The protein below binds the small molecule below.
Small molecule (SMILES): Cc1cn([C@H]2C[C@H](O[P](=O)(O)OC[C@H]3O[C@@H](n4cnc5c(N)ncnc54)C[C@@H]3O[P](=O)(O)OC[C@H]3O[C@@H](n4cnc5c(N)ncnc54)C[C@@H]3O[P](=O)(O)OC[C@H]3O[C@@H](n4cc(C)c(=O)[nH]c4=O)C[C@@H]3O[P](=O)(O)OC[C@H]3O[C@@H](n4cnc5c(=O)nc(N)[nH]c54)C[C@@H]3O)[C@@H](CO[P](=O)(O)O[C@H]3C[C@H](n4ccc(N)nc4=O)O[C@@H]3CO[P](=O)(O)O[C@H]3C[C@H](n4cc(C)c(=O)[nH]c4=O)O[C@@H]3COP(=O)(O)O)O2)c(=O)[nH]c1=O

Binding-site contacts:
Ligand atom O4 contacts residue DT4 of chain 1.A at 3.2 Å (h-bond).
Ligand atom N1 contacts residue DT4 of chain 1.A at 2.3 Å (h-bond).
Ligand atom OP1 contacts residue GLY105 of chain 1.C at 2.5 Å (h-bond).
Ligand atom O2 contacts residue DA7 of chain 1.A at 3.2 Å (h-bond).
Ligand atom C4 contacts residue DG6 of chain 1.A at 3.1 Å.
Ligand atom O4 contacts residue DA7 of chain 1.A at 2.9 Å (h-bond).
Ligand atom OP2 contacts residue SER109 of chain 1.C at 2.8 Å (h-bond).
Ligand atom O3' contacts residue DTP1 of chain 1.G at 3.0 Å (h-bond).
Ligand atom N4 contacts residue DA5 of chain 1.A at 3.3 Å (h-bond).
Ligand atom O5' contacts residue GLY107 of chain 1.C at 2.9 Å.
Ligand atom C2 contacts residue DT3 of chain 1.A at 3.1 Å.
Ligand atom OP1 contacts residue ILE106 of chain 1.C at 2.6 Å (h-bond).
Ligand atom OP2 contacts residue ILE106 of chain 1.C at 3.2 Å (h-bond).
Ligand atom N3 contacts residue DA5 of chain 1.A at 2.6 Å (h-bond).
Ligand atom N6 contacts residue DA2 of chain 1.A at 2.9 Å (h-bond).
Ligand atom C4 contacts residue DA5 of chain 1.A at 3.2 Å.
Ligand atom P contacts residue ILE106 of chain 1.C at 3.1 Å.
Ligand atom N6 contacts residue DT4 of chain 1.A at 2.9 Å (h-bond).
Ligand atom C5' contacts residue GLY105 of chain 1.C at 3.2 Å.
Ligand atom N2 contacts residue DA2 of chain 1.A at 3.1 Å.
Ligand atom O3' contacts residue ASP192 of chain 1.C at 3.2 Å (salt-bridge).
Ligand atom N4 contacts residue DG6 of chain 1.A at 2.4 Å (h-bond).
Ligand atom O3' contacts residue ARG258 of chain 1.C at 3.3 Å (salt-bridge).
Ligand atom C2 contacts residue DA5 of chain 1.A at 3.3 Å.
Ligand atom OP1 contacts residue VAL103 of chain 1.C at 3.2 Å (h-bond).
Ligand atom N3 contacts residue DG6 of chain 1.A at 2.5 Å (h-bond).
Ligand atom N2 contacts residue DC1 of chain 1.A at 3.0 Å (h-bond).
Ligand atom N3 contacts residue DA2 of chain 1.A at 2.9 Å (h-bond).
Ligand atom OP1 contacts residue NA1 of chain 1.D at 2.4 Å (h-bond).
Ligand atom N6 contacts residue DT3 of chain 1.A at 2.8 Å (h-bond).
Ligand atom O2 contacts residue DG6 of chain 1.A at 2.6 Å (h-bond).
Ligand atom O2 contacts residue DG6 of chain 1.A at 3.2 Å (h-bond).
Ligand atom C2 contacts residue DT4 of chain 1.A at 2.8 Å.
Ligand atom OP1 contacts residue GLY107 of chain 1.C at 3.3 Å (h-bond).
Ligand atom O2 contacts residue DA2 of chain 1.A at 3.1 Å (h-bond).
Ligand atom C2 contacts residue DG6 of chain 1.A at 3.2 Å.
Ligand atom N1 contacts residue DT3 of chain 1.A at 2.6 Å (h-bond).
Ligand atom OP1 contacts residue ALA110 of chain 1.C at 2.5 Å (h-bond).
Ligand atom N3 contacts residue DA7 of chain 1.A at 3.1 Å (h-bond).
Ligand atom O4 contacts residue DA5 of chain 1.A at 2.9 Å (h-bond).

Sequence of chain 1.C:
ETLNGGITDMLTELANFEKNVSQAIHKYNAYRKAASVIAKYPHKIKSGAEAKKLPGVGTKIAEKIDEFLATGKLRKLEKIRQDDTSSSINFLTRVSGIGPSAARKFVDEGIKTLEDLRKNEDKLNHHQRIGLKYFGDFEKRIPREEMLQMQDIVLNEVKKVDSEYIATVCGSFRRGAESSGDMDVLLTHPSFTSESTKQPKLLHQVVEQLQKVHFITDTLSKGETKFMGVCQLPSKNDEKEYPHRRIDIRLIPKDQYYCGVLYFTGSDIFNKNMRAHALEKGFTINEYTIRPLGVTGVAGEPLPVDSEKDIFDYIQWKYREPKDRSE